Binding-site contacts:
Ligand atom C2C contacts residue TYR197 of chain 27.A at 3.7 Å (hydrophobic).
Ligand atom C2A contacts residue TYR152 of chain 27.A at 3.6 Å (hydrophobic).
Ligand atom C5A contacts residue VAL176 of chain 27.A at 3.6 Å (hydrophobic).
Ligand atom C1C contacts residue LEU106 of chain 27.A at 3.8 Å (hydrophobic).
Ligand atom C4C contacts residue VAL188 of chain 27.A at 3.7 Å (hydrophobic).
Ligand atom C3B contacts residue VAL188 of chain 27.A at 3.8 Å (hydrophobic).
Ligand atom C5B contacts residue MET224 of chain 27.A at 3.8 Å (hydrophobic).
Ligand atom N3A contacts residue TYR152 of chain 27.A at 3.5 Å.
Ligand atom C4B contacts residue PHE186 of chain 27.A at 3.6 Å (hydrophobic).
Ligand atom C3 contacts residue ASN219 of chain 27.A at 4.0 Å.
Ligand atom C4C contacts residue VAL191 of chain 27.A at 3.0 Å (hydrophobic).
Ligand atom N3A contacts residue PRO174 of chain 27.A at 3.7 Å.
Ligand atom C4 contacts residue TYR197 of chain 27.A at 3.8 Å (hydrophobic).
Ligand atom C3C contacts residue TYR128 of chain 27.A at 3.4 Å (hydrophobic).
Ligand atom O1 contacts residue LEU106 of chain 27.A at 3.7 Å.
Ligand atom C3B contacts residue TYR152 of chain 27.A at 3.7 Å (hydrophobic).
Ligand atom O1B contacts residue ILE104 of chain 27.A at 3.9 Å.
Ligand atom O1B contacts residue TYR128 of chain 27.A at 3.4 Å (h-bond).
Ligand atom C2A contacts residue PHE186 of chain 27.A at 3.3 Å (hydrophobic).
Ligand atom C4B contacts residue TYR152 of chain 27.A at 3.8 Å (hydrophobic).
Ligand atom C4A contacts residue PRO174 of chain 27.A at 3.1 Å (hydrophobic).
Ligand atom C6B contacts residue TYR128 of chain 27.A at 3.3 Å (hydrophobic).
Ligand atom N2 contacts residue LEU106 of chain 27.A at 3.8 Å.
Ligand atom N3A contacts residue ALA24 of chain 27.C at 3.8 Å.
Ligand atom C5 contacts residue LEU106 of chain 27.A at 3.8 Å (hydrophobic).
Ligand atom C1C contacts residue TYR128 of chain 27.A at 3.7 Å (hydrophobic).
Ligand atom C4 contacts residue LEU106 of chain 27.A at 3.9 Å (hydrophobic).
Ligand atom C1B contacts residue ILE104 of chain 27.A at 4.0 Å (hydrophobic).
Ligand atom O1 contacts residue MET221 of chain 27.A at 3.9 Å.
Ligand atom C6B contacts residue ILE104 of chain 27.A at 3.6 Å (hydrophobic).
Ligand atom C2B contacts residue VAL188 of chain 27.A at 3.5 Å (hydrophobic).
Ligand atom C31 contacts residue ASN219 of chain 27.A at 3.3 Å.
Ligand atom N3A contacts residue PHE186 of chain 27.A at 4.0 Å.
Ligand atom C5B contacts residue PHE186 of chain 27.A at 3.9 Å (hydrophobic).
Ligand atom N2 contacts residue ASN219 of chain 27.A at 3.8 Å.
Ligand atom C5C contacts residue VAL191 of chain 27.A at 3.8 Å (hydrophobic).
Ligand atom C1B contacts residue VAL188 of chain 27.A at 3.8 Å (hydrophobic).
Ligand atom C5A contacts residue PHE186 of chain 27.A at 3.5 Å (hydrophobic).
Ligand atom O1A contacts residue PHE186 of chain 27.A at 3.0 Å.
Ligand atom C1B contacts residue TYR128 of chain 27.A at 3.6 Å (hydrophobic).

This small molecule binds to this protein.
Small molecule (SMILES): Cc1cc(CCCCCOc2ccc(C3=NCCO3)cc2)on1

Sequence of chain 27.C:
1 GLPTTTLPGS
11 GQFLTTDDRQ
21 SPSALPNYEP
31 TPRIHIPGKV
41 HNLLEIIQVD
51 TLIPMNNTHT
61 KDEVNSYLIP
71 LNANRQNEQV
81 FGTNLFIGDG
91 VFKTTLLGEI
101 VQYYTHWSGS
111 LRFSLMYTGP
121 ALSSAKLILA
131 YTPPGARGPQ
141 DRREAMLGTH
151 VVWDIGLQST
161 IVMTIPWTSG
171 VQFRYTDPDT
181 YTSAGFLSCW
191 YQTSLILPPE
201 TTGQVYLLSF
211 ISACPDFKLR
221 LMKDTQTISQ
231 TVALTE

Sequence of chain 27.A:
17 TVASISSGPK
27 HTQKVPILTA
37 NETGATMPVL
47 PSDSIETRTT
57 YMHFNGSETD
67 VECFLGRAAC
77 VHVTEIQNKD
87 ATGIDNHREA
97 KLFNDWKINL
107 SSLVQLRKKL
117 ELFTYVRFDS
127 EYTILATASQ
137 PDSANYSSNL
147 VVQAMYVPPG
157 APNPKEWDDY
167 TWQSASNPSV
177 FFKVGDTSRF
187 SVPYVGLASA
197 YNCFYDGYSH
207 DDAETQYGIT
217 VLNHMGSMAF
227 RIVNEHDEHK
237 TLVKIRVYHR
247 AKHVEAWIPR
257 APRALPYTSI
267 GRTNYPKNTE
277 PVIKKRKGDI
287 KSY